Binding-site contacts:
Ligand atom C5 contacts residue GLU362 of chain 1.B at 3.5 Å.
Ligand atom C21 contacts residue HIS196 of chain 1.B at 3.6 Å.
Ligand atom N2 contacts residue GLN193 of chain 1.B at 3.1 Å.
Ligand atom O27 contacts residue ASN413 of chain 1.B at 2.9 Å (h-bond).
Ligand atom C17 contacts residue THR409 of chain 1.B at 3.6 Å.
Ligand atom C21 contacts residue THR406 of chain 1.B at 3.6 Å.
Ligand atom C8 contacts residue GLN193 of chain 1.B at 3.8 Å.
Ligand atom S3 contacts residue HIS189 of chain 1.B at 3.6 Å.
Ligand atom C15 contacts residue SER192 of chain 1.B at 3.5 Å.
Ligand atom N14 contacts residue SER192 of chain 1.B at 2.8 Å (h-bond).
Ligand atom C19 contacts residue SER192 of chain 1.B at 3.9 Å.
Ligand atom S23 contacts residue ASP231 of chain 1.B at 3.7 Å.
Ligand atom C20 contacts residue SER192 of chain 1.B at 3.5 Å.
Ligand atom C18 contacts residue ASP231 of chain 1.B at 3.4 Å.
Ligand atom C12 contacts residue GLN366 of chain 1.B at 3.2 Å.
Ligand atom C20 contacts residue ASP231 of chain 1.B at 3.1 Å.
Ligand atom C13 contacts residue SER192 of chain 1.B at 3.8 Å.
Ligand atom C8 contacts residue SER192 of chain 1.B at 3.4 Å.
Ligand atom C13 contacts residue ASN413 of chain 1.B at 3.7 Å.
Ligand atom O25 contacts residue ASP231 of chain 1.B at 3.7 Å.
Ligand atom C18 contacts residue HIS196 of chain 1.B at 3.9 Å.
Ligand atom C1 contacts residue GLN193 of chain 1.B at 3.5 Å.
Ligand atom C8 contacts residue VAL228 of chain 1.B at 3.5 Å (hydrophobic).
Ligand atom C7 contacts residue ASN413 of chain 1.B at 3.3 Å.
Ligand atom C15 contacts residue HIS196 of chain 1.B at 3.8 Å.
Ligand atom C15 contacts residue ASP231 of chain 1.B at 3.8 Å.
Ligand atom N24 contacts residue ASP231 of chain 1.B at 3.1 Å.
Ligand atom C10 contacts residue GLN193 of chain 1.B at 3.6 Å.
Ligand atom C22 contacts residue HIS410 of chain 1.B at 3.6 Å.
Ligand atom C17 contacts residue HIS196 of chain 1.B at 3.2 Å.
Ligand atom S3 contacts residue GLN366 of chain 1.B at 3.6 Å (h-bond).
Ligand atom C19 contacts residue HIS196 of chain 1.B at 3.3 Å.
Ligand atom C11 contacts residue GLN193 of chain 1.B at 3.8 Å.
Ligand atom C22 contacts residue SER192 of chain 1.B at 3.8 Å.
Ligand atom C21 contacts residue THR409 of chain 1.B at 3.3 Å.
Ligand atom C1 contacts residue GLN366 of chain 1.B at 3.9 Å.
Ligand atom C16 contacts residue HIS196 of chain 1.B at 3.7 Å.
Ligand atom C12 contacts residue GLN193 of chain 1.B at 3.3 Å.
Ligand atom C22 contacts residue HIS196 of chain 1.B at 3.8 Å.
Ligand atom C4 contacts residue GLN193 of chain 1.B at 3.8 Å.

This protein binds this small molecule.
Small molecule (SMILES): Cc1nc(-c2ccc(C(=O)Nc3cc(S(N)(=O)=O)cc(C)c3C)cc2)cs1

Sequence of chain 1.B:
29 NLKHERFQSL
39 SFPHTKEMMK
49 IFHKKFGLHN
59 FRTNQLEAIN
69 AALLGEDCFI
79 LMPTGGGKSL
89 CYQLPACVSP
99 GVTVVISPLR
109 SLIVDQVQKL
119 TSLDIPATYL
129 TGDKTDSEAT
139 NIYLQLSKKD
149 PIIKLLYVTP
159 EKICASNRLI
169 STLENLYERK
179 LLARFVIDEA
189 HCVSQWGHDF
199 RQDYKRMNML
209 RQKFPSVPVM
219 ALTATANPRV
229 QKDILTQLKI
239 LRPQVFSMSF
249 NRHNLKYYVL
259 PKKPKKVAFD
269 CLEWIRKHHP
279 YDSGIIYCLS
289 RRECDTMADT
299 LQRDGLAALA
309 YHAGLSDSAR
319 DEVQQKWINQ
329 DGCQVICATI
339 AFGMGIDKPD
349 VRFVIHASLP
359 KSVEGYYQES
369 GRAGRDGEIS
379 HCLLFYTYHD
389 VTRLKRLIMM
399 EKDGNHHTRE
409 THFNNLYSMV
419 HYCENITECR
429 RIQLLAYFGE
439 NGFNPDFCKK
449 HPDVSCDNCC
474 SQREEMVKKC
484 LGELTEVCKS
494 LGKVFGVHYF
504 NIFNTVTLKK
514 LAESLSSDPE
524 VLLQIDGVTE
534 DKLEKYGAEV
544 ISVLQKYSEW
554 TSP